Binding-site contacts:
Ligand atom C8 contacts residue PHE814 of chain 1.C at 4.3 Å (hydrophobic).
Ligand atom O5 contacts residue ASN798 of chain 1.C at 2.3 Å (h-bond).
Ligand atom C5 contacts residue GLN801 of chain 1.C at 4.1 Å.
Ligand atom N2 contacts residue ASN798 of chain 1.C at 2.9 Å (h-bond).
Ligand atom O5 contacts residue SER800 of chain 1.C at 3.9 Å.
Ligand atom C2 contacts residue ASN798 of chain 1.C at 2.5 Å.
Ligand atom C5 contacts residue ASN798 of chain 1.C at 3.6 Å.
Ligand atom O7 contacts residue ASN798 of chain 1.C at 3.7 Å.
Ligand atom C8 contacts residue GLN801 of chain 1.C at 3.9 Å.
Ligand atom C1 contacts residue SER800 of chain 1.C at 3.5 Å.
Ligand atom C7 contacts residue ASN798 of chain 1.C at 3.5 Å.
Ligand atom C1 contacts residue ASN798 of chain 1.C at 1.4 Å.
Ligand atom C5 contacts residue SER800 of chain 1.C at 4.0 Å.
Ligand atom C4 contacts residue ASN798 of chain 1.C at 4.2 Å.
Ligand atom C6 contacts residue GLN801 of chain 1.C at 3.2 Å.
Ligand atom O6 contacts residue GLN801 of chain 1.C at 4.3 Å.
Ligand atom C3 contacts residue ASN798 of chain 1.C at 3.8 Å.

Sequence of chain 1.C:
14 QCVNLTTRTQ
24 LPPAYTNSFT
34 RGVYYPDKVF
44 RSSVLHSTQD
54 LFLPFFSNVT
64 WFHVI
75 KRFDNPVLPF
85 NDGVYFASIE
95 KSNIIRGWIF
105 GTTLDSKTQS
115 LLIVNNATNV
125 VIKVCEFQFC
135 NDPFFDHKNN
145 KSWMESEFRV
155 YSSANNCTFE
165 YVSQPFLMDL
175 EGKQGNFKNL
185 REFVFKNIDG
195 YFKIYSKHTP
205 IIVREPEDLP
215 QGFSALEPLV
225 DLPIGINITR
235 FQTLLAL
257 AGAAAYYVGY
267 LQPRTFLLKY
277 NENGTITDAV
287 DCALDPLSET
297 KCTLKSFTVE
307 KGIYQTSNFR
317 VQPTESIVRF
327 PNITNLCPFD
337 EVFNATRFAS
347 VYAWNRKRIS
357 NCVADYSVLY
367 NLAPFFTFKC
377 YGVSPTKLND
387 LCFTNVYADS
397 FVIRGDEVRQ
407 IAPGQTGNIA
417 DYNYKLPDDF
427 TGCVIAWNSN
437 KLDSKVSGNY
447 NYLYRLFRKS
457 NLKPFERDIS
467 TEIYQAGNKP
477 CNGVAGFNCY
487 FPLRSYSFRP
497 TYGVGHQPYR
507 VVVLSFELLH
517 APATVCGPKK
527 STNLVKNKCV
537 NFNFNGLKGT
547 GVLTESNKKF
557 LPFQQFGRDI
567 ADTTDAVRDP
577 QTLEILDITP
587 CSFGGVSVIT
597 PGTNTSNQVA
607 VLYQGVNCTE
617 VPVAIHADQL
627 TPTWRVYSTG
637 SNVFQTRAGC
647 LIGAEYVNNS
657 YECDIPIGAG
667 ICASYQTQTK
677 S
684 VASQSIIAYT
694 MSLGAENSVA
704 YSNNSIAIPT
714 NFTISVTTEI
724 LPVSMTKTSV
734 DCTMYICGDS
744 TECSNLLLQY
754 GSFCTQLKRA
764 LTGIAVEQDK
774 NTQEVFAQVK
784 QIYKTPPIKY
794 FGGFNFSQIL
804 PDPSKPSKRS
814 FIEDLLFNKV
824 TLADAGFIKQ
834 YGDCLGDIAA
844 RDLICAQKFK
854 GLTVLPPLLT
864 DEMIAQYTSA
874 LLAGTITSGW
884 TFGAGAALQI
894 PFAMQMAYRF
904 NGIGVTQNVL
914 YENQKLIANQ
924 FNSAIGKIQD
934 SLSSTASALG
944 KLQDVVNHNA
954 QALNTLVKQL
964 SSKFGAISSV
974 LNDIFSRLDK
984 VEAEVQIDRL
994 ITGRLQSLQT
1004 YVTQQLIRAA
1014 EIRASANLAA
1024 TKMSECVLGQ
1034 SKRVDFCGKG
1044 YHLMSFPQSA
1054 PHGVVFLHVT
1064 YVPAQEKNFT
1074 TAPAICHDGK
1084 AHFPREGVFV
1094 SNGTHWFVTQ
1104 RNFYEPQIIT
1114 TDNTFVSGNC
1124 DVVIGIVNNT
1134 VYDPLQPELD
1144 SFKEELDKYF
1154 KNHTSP

A small-molecule ligand and the protein it binds are described below.
Small molecule (SMILES): CC(=O)N[C@H]1[C@H](O[C@H]2[C@H](O)[C@@H](NC(C)=O)CO[C@@H]2CO)O[C@H](CO)[C@@H](O[C@H]2O[C@H](CO)[C@@H](O)[C@H](O)[C@@H]2O)[C@@H]1O